Sequence of chain 1.E:
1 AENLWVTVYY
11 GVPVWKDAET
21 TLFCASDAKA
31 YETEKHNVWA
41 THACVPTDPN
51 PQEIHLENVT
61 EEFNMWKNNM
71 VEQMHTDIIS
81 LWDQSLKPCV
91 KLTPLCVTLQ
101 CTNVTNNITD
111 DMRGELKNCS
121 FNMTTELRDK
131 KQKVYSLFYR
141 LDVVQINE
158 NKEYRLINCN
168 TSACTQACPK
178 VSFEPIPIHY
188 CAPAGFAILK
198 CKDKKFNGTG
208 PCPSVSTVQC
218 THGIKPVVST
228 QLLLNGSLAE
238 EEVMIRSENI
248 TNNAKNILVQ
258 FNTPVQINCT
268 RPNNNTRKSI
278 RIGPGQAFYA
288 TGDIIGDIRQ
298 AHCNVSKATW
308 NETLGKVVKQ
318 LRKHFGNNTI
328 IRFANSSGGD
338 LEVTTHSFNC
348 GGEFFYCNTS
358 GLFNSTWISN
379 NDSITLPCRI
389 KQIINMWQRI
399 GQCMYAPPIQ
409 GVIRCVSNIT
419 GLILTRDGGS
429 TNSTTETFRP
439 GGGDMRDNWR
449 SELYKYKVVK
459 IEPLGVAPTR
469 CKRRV

The small molecule below binds the protein below.
Small molecule (SMILES): CC(=O)N[C@H]1[C@H](O[C@H]2[C@H](O)[C@@H](NC(C)=O)CO[C@@H]2CO)O[C@H](CO)[C@@H](O)[C@@H]1O

Binding-site contacts:
Ligand atom C8 contacts residue VAL104 of chain 1.E at 3.8 Å (hydrophobic).
Ligand atom C8 contacts residue ASP290 of chain 1.E at 4.4 Å.
Ligand atom O5 contacts residue TYR135 of chain 1.E at 3.7 Å.
Ligand atom C3 contacts residue ASN118 of chain 1.E at 3.8 Å.
Ligand atom N2 contacts residue ASN118 of chain 1.E at 2.9 Å (h-bond).
Ligand atom O5 contacts residue SER120 of chain 1.E at 4.4 Å.
Ligand atom C1 contacts residue ASN118 of chain 1.E at 1.4 Å.
Ligand atom C3 contacts residue ASP290 of chain 1.E at 4.4 Å.
Ligand atom C8 contacts residue ASN118 of chain 1.E at 3.4 Å.
Ligand atom C2 contacts residue ASN118 of chain 1.E at 2.5 Å.
Ligand atom C7 contacts residue ASN118 of chain 1.E at 2.7 Å.
Ligand atom C8 contacts residue ASN106 of chain 1.E at 3.4 Å.
Ligand atom O7 contacts residue TYR135 of chain 1.E at 3.9 Å.
Ligand atom O7 contacts residue ASP290 of chain 1.E at 2.7 Å (salt-bridge).
Ligand atom O3 contacts residue ASP290 of chain 1.E at 4.5 Å.
Ligand atom O6 contacts residue SER120 of chain 1.E at 4.2 Å.
Ligand atom C1 contacts residue TYR135 of chain 1.E at 3.7 Å (hydrophobic).
Ligand atom C6 contacts residue TYR135 of chain 1.E at 3.9 Å (hydrophobic).
Ligand atom O5 contacts residue ASN118 of chain 1.E at 2.4 Å (h-bond).
Ligand atom C4 contacts residue ASN118 of chain 1.E at 4.3 Å.
Ligand atom C5 contacts residue TYR135 of chain 1.E at 3.5 Å (hydrophobic).
Ligand atom O7 contacts residue ASN118 of chain 1.E at 2.9 Å (h-bond).
Ligand atom C5 contacts residue ASN118 of chain 1.E at 3.7 Å.
Ligand atom C7 contacts residue ASP290 of chain 1.E at 3.9 Å.